Sequence of chain 3.A:
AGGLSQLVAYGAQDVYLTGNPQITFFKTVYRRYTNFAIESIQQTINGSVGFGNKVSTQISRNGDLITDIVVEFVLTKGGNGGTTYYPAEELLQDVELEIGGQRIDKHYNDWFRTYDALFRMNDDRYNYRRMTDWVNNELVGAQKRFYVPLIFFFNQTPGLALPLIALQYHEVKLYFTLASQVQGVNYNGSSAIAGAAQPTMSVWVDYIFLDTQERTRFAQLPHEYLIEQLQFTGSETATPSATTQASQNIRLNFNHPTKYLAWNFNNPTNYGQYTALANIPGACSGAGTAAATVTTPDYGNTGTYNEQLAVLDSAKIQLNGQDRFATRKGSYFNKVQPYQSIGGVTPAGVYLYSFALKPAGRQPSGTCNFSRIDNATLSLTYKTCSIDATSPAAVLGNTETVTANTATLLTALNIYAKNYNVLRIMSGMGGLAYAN

Binding-site contacts:
Ligand atom C1 contacts residue THR406 of chain 3.A at 4.4 Å.
Ligand atom C4 contacts residue ASN405 of chain 3.A at 4.1 Å.
Ligand atom O5 contacts residue ASN405 of chain 3.A at 2.2 Å (h-bond).
Ligand atom O6 contacts residue ASP388 of chain 3.A at 4.0 Å.
Ligand atom C1 contacts residue ASN405 of chain 3.A at 1.4 Å.
Ligand atom C5 contacts residue THR390 of chain 3.A at 4.1 Å.
Ligand atom C6 contacts residue ASP388 of chain 3.A at 3.4 Å.
Ligand atom C2 contacts residue ASN405 of chain 3.A at 2.3 Å.
Ligand atom O2 contacts residue ASN405 of chain 3.A at 2.9 Å (h-bond).
Ligand atom C3 contacts residue ASN405 of chain 3.A at 3.7 Å.
Ligand atom C6 contacts residue THR390 of chain 3.A at 3.7 Å.
Ligand atom C5 contacts residue ASP388 of chain 3.A at 4.2 Å.
Ligand atom C5 contacts residue ASN405 of chain 3.A at 3.5 Å.
Ligand atom O5 contacts residue ASP388 of chain 3.A at 4.2 Å.

A protein and the small-molecule ligand that binds it are described below.
Small molecule (SMILES): C[C@@H]1O[C@@H](O[C@H]2[C@H](O)[C@@H](CO)OC[C@@H]2O)[C@@H](O)[C@H](O)[C@@H]1O